Binding-site contacts:
Ligand atom C1 contacts residue 3OM1 of chain 1.F at 0.3 Å.
Ligand atom C4 contacts residue TYR83 of chain 1.B at 3.8 Å (hydrophobic).
Ligand atom C9 contacts residue 3OM1 of chain 1.F at 3.7 Å.
Ligand atom C13 contacts residue 3OM1 of chain 1.F at 0.6 Å.
Ligand atom C8 contacts residue GLU117 of chain 1.B at 3.7 Å.
Ligand atom C7 contacts residue ALA101 of chain 1.B at 3.9 Å (hydrophobic).
Ligand atom C8 contacts residue ILE22 of chain 1.B at 4.2 Å (hydrophobic).
Ligand atom C7 contacts residue THR116 of chain 1.B at 3.9 Å.
Ligand atom C10 contacts residue ILE22 of chain 1.B at 3.8 Å (hydrophobic).
Ligand atom C9 contacts residue PHE89 of chain 1.B at 3.7 Å (hydrophobic).
Ligand atom C10 contacts residue 3OM1 of chain 1.F at 2.3 Å.
Ligand atom C7 contacts residue ASN103 of chain 1.B at 4.1 Å.
Ligand atom C2 contacts residue 3OM1 of chain 1.F at 1.5 Å.
Ligand atom C5 contacts residue 3OM1 of chain 1.F at 0.7 Å.
Ligand atom C14 contacts residue ASN103 of chain 1.B at 3.5 Å.
Ligand atom C9 contacts residue ASN103 of chain 1.B at 3.3 Å.
Ligand atom C1 contacts residue PHE36 of chain 1.B at 4.1 Å (hydrophobic).
Ligand atom N1 contacts residue 3OM1 of chain 1.F at 0.9 Å.
Ligand atom C2 contacts residue PHE36 of chain 1.B at 4.1 Å (hydrophobic).
Ligand atom C10 contacts residue PHE119 of chain 1.B at 3.6 Å (hydrophobic).
Ligand atom C4 contacts residue 3OM1 of chain 1.F at 1.5 Å.
Ligand atom C8 contacts residue 3OM1 of chain 1.F at 3.4 Å.
Ligand atom C13 contacts residue THR38 of chain 1.B at 3.9 Å.
Ligand atom C11 contacts residue 3OM1 of chain 1.F at 2.5 Å.
Ligand atom N1 contacts residue ASN103 of chain 1.B at 3.4 Å (h-bond).
Ligand atom C12 contacts residue 3OM1 of chain 1.F at 1.5 Å.
Ligand atom C2 contacts residue PHE56 of chain 1.B at 4.2 Å (hydrophobic).
Ligand atom C13 contacts residue PHE36 of chain 1.B at 4.0 Å (hydrophobic).
Ligand atom C14 contacts residue 3OM1 of chain 1.F at 1.6 Å.
Ligand atom C8 contacts residue THR116 of chain 1.B at 3.8 Å.
Ligand atom C4 contacts residue PHE56 of chain 1.B at 3.9 Å (hydrophobic).
Ligand atom C11 contacts residue ASN103 of chain 1.B at 3.6 Å.
Ligand atom C14 contacts residue PHE89 of chain 1.B at 3.2 Å (hydrophobic).
Ligand atom C7 contacts residue GLU117 of chain 1.B at 3.7 Å.
Ligand atom C3 contacts residue 3OM1 of chain 1.F at 0.3 Å.
Ligand atom C11 contacts residue PHE89 of chain 1.B at 3.9 Å (hydrophobic).
Ligand atom N1 contacts residue ASN87 of chain 1.B at 4.1 Å.
Ligand atom C6 contacts residue 3OM1 of chain 1.F at 1.2 Å.
Ligand atom C8 contacts residue PHE119 of chain 1.B at 3.6 Å (hydrophobic).
Ligand atom N1 contacts residue PHE89 of chain 1.B at 3.6 Å.

The small molecule below binds the protein below.
Small molecule (SMILES): Nc1cccc2cc3ccccc3cc12

Sequence of chain 1.B:
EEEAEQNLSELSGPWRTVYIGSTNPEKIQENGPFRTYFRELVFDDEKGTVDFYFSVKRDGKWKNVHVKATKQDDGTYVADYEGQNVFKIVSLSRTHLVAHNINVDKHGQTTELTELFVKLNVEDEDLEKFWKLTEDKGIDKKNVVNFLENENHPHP